Sequence of chain 1.A:
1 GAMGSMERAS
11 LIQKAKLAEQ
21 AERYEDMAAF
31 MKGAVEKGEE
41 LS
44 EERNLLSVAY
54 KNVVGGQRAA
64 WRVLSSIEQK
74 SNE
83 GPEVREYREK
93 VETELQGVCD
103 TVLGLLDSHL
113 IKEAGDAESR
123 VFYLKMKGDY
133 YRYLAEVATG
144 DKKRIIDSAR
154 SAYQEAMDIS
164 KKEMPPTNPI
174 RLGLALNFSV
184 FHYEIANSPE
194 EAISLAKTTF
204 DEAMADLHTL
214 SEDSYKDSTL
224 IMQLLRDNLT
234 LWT

Binding-site contacts:
Ligand atom N contacts residue ASN231 of chain 1.A at 2.8 Å (h-bond).
Ligand atom CD2 contacts residue ASN55 of chain 1.A at 3.3 Å.
Ligand atom OG contacts residue TRP235 of chain 1.A at 2.9 Å (h-bond).
Ligand atom CD1 contacts residue ASP230 of chain 1.A at 3.6 Å.
Ligand atom O1P contacts residue ARG61 of chain 1.A at 3.0 Å (salt-bridge).
Ligand atom O contacts residue ASN231 of chain 1.A at 2.8 Å (h-bond).
Ligand atom O2P contacts residue ARG61 of chain 1.A at 3.0 Å (salt-bridge).
Ligand atom CA contacts residue LEU179 of chain 1.A at 3.6 Å (hydrophobic).
Ligand atom CB contacts residue GLU187 of chain 1.A at 3.5 Å.
Ligand atom OE1 contacts residue LYS127 of chain 1.A at 2.6 Å (salt-bridge).
Ligand atom OG contacts residue GLU187 of chain 1.A at 2.7 Å (salt-bridge).
Ligand atom CA contacts residue ASN231 of chain 1.A at 3.6 Å.
Ligand atom O2P contacts residue ARG134 of chain 1.A at 2.8 Å (salt-bridge).
Ligand atom NE contacts residue ARG65 of chain 1.A at 3.5 Å.
Ligand atom OE2 contacts residue GLY176 of chain 1.A at 3.7 Å.
Ligand atom CB contacts residue ASN180 of chain 1.A at 3.3 Å.
Ligand atom O3P contacts residue LYS54 of chain 1.A at 3.5 Å.
Ligand atom CD contacts residue ARG65 of chain 1.A at 3.2 Å.
Ligand atom O3P contacts residue ARG134 of chain 1.A at 2.8 Å (salt-bridge).
Ligand atom CG contacts residue ASN231 of chain 1.A at 3.7 Å.
Ligand atom N contacts residue LEU179 of chain 1.A at 3.5 Å.
Ligand atom C contacts residue ASN180 of chain 1.A at 3.7 Å.
Ligand atom CZ contacts residue LEU227 of chain 1.A at 3.7 Å (hydrophobic).
Ligand atom CB contacts residue ASN231 of chain 1.A at 3.5 Å.
Ligand atom CB contacts residue ASN180 of chain 1.A at 3.4 Å.
Ligand atom CA contacts residue ASN180 of chain 1.A at 3.6 Å.
Ligand atom NH2 contacts residue LEU227 of chain 1.A at 3.6 Å.
Ligand atom CZ contacts residue ARG65 of chain 1.A at 3.6 Å.
Ligand atom O contacts residue VAL183 of chain 1.A at 3.3 Å.
Ligand atom N contacts residue ASN180 of chain 1.A at 2.8 Å (h-bond).
Ligand atom CD1 contacts residue LYS54 of chain 1.A at 3.6 Å.
Ligand atom N contacts residue GLU187 of chain 1.A at 3.1 Å (salt-bridge).
Ligand atom OE2 contacts residue LYS127 of chain 1.A at 3.3 Å.
Ligand atom O1P contacts residue LYS54 of chain 1.A at 2.6 Å (salt-bridge).
Ligand atom C contacts residue ASN231 of chain 1.A at 3.7 Å.
Ligand atom CA contacts residue ASN231 of chain 1.A at 3.6 Å.
Ligand atom O3P contacts residue TYR135 of chain 1.A at 2.6 Å (h-bond).
Ligand atom CD contacts residue LYS127 of chain 1.A at 3.3 Å.
Ligand atom CA contacts residue ASN180 of chain 1.A at 3.7 Å.
Ligand atom O contacts residue LEU179 of chain 1.A at 3.5 Å.

A protein and the small-molecule ligand that binds it are described below.
Small molecule (SMILES): CC(C)C[C@@H](C=O)NC(=O)[C@H](CCCNC(N)=[NH2+])NC(=O)[C@H](CCC(=O)O)NC(=O)[C@H](COP(=O)(O)O)NC(=O)[C@H](CC(C)C)NC(=O)[C@H](CO)NC(=O)[C@@H](N)CCCNC(N)=[NH2+]